Sequence of chain 1.B:
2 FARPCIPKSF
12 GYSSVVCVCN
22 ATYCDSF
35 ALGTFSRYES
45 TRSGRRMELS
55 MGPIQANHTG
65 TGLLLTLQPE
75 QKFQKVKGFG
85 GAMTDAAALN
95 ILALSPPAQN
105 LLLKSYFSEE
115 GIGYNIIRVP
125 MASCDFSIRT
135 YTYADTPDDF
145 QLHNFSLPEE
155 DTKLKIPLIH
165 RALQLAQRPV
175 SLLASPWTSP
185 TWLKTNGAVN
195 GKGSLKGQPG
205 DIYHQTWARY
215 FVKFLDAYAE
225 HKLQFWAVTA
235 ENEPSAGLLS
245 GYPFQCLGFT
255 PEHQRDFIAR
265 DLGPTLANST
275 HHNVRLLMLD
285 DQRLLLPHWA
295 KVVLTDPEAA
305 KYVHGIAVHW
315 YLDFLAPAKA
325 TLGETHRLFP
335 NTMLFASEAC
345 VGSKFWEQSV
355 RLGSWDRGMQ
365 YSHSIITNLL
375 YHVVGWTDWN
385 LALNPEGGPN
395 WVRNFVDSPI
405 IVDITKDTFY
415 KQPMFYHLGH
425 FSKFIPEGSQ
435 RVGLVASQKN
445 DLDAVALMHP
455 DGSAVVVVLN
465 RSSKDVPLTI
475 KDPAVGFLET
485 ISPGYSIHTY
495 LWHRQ

Binding-site contacts:
Ligand atom O6 contacts residue SER347 of chain 1.B at 3.5 Å.
Ligand atom O1 contacts residue TYR246 of chain 1.B at 3.1 Å (h-bond).
Ligand atom C4 contacts residue TRP383 of chain 1.B at 3.8 Å (hydrophobic).
Ligand atom C8 contacts residue GLU237 of chain 1.B at 3.5 Å.
Ligand atom C3 contacts residue GLU342 of chain 1.B at 3.4 Å.
Ligand atom C4 contacts residue ASP129 of chain 1.B at 3.3 Å.
Ligand atom O2 contacts residue ASN236 of chain 1.B at 3.1 Å (h-bond).
Ligand atom O3 contacts residue ASP129 of chain 1.B at 2.6 Å (salt-bridge).
Ligand atom O4 contacts residue ASN398 of chain 1.B at 3.5 Å (h-bond).
Ligand atom O1 contacts residue PHE248 of chain 1.B at 3.7 Å.
Ligand atom C2 contacts residue GLU342 of chain 1.B at 3.4 Å.
Ligand atom C9 contacts residue GLN286 of chain 1.B at 4.0 Å.
Ligand atom N1 contacts residue TYR315 of chain 1.B at 3.7 Å.
Ligand atom C5 contacts residue GLU342 of chain 1.B at 3.6 Å.
Ligand atom O6 contacts residue TYR315 of chain 1.B at 3.3 Å.
Ligand atom C3 contacts residue TRP383 of chain 1.B at 3.8 Å (hydrophobic).
Ligand atom O2 contacts residue GLU342 of chain 1.B at 3.0 Å (salt-bridge).
Ligand atom O1 contacts residue GLU237 of chain 1.B at 2.9 Å (salt-bridge).
Ligand atom C6 contacts residue VAL400 of chain 1.B at 4.0 Å (hydrophobic).
Ligand atom C4 contacts residue ASN398 of chain 1.B at 3.7 Å.
Ligand atom N2 contacts residue TYR315 of chain 1.B at 3.3 Å.
Ligand atom O4 contacts residue ASP129 of chain 1.B at 2.6 Å (salt-bridge).
Ligand atom O3 contacts residue PHE248 of chain 1.B at 3.6 Å.
Ligand atom C7 contacts residue TYR315 of chain 1.B at 3.5 Å (hydrophobic).
Ligand atom C1 contacts residue GLU237 of chain 1.B at 3.2 Å.
Ligand atom C6 contacts residue ASN398 of chain 1.B at 3.8 Å.
Ligand atom C3 contacts residue ASP129 of chain 1.B at 3.8 Å.
Ligand atom O3 contacts residue TRP181 of chain 1.B at 3.3 Å (h-bond).
Ligand atom C2 contacts residue PHE248 of chain 1.B at 4.0 Å (hydrophobic).
Ligand atom C1 contacts residue GLU342 of chain 1.B at 3.6 Å.
Ligand atom C8 contacts residue TYR315 of chain 1.B at 3.5 Å (hydrophobic).
Ligand atom C2 contacts residue GLU237 of chain 1.B at 3.4 Å.
Ligand atom N1 contacts residue GLU342 of chain 1.B at 3.7 Å.
Ligand atom O3 contacts residue TRP383 of chain 1.B at 3.5 Å.
Ligand atom O4 contacts residue TRP383 of chain 1.B at 3.1 Å (h-bond).
Ligand atom C4 contacts residue PHE248 of chain 1.B at 4.0 Å (hydrophobic).
Ligand atom O2 contacts residue GLU237 of chain 1.B at 3.1 Å (salt-bridge).
Ligand atom O4 contacts residue PHE130 of chain 1.B at 3.2 Å.
Ligand atom O2 contacts residue TRP181 of chain 1.B at 3.9 Å.
Ligand atom C5 contacts residue TYR315 of chain 1.B at 3.6 Å (hydrophobic).

A protein and the small-molecule ligand that binds it are described below.
Small molecule (SMILES): CCCCCCCC/N=C1\OC[C@@H]2[C@@H](O)[C@H](O)[C@@H](O)[C@H](O)N12